Sequence of chain 1.I:
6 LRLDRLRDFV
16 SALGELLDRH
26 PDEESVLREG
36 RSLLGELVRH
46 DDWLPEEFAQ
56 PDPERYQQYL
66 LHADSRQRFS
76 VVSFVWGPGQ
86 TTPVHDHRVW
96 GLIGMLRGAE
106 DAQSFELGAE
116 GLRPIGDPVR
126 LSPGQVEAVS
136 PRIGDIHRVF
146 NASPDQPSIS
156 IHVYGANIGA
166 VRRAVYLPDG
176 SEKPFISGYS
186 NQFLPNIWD

The protein below binds the small molecule below.
Small molecule (SMILES): O=C(O)CCO

Binding-site contacts:
Ligand atom O1 contacts residue FE1 of chain 1.OA at 4.1 Å.
Ligand atom C1 contacts residue HIS92 of chain 1.I at 4.0 Å.
Ligand atom O1 contacts residue PHE79 of chain 1.I at 3.9 Å.
Ligand atom O3 contacts residue HIS142 of chain 1.I at 3.1 Å (h-bond).
Ligand atom C3 contacts residue TRP81 of chain 1.I at 4.3 Å (hydrophobic).
Ligand atom O2 contacts residue FE1 of chain 1.OA at 2.1 Å.
Ligand atom C3 contacts residue HIS157 of chain 1.I at 3.5 Å.
Ligand atom O2 contacts residue HIS90 of chain 1.I at 3.1 Å (h-bond).
Ligand atom O2 contacts residue ARG168 of chain 1.I at 3.6 Å (salt-bridge).
Ligand atom O3 contacts residue HIS90 of chain 1.I at 2.8 Å (h-bond).
Ligand atom O2 contacts residue TYR159 of chain 1.I at 2.9 Å (h-bond).
Ligand atom O3 contacts residue VAL144 of chain 1.I at 3.3 Å.
Ligand atom C2 contacts residue HIS90 of chain 1.I at 3.5 Å.
Ligand atom O1 contacts residue ARG168 of chain 1.I at 2.7 Å (salt-bridge).
Ligand atom O2 contacts residue HIS92 of chain 1.I at 3.0 Å (h-bond).
Ligand atom C2 contacts residue FE1 of chain 1.OA at 3.4 Å.
Ligand atom C1 contacts residue PHE79 of chain 1.I at 4.0 Å (hydrophobic).
Ligand atom O3 contacts residue HIS157 of chain 1.I at 4.1 Å.
Ligand atom C3 contacts residue HIS142 of chain 1.I at 4.5 Å.
Ligand atom C3 contacts residue THR87 of chain 1.I at 3.9 Å.
Ligand atom O1 contacts residue HIS90 of chain 1.I at 4.0 Å.
Ligand atom C1 contacts residue HIS90 of chain 1.I at 3.2 Å.
Ligand atom C2 contacts residue TYR159 of chain 1.I at 4.2 Å (hydrophobic).
Ligand atom C3 contacts residue FE1 of chain 1.OA at 3.0 Å.
Ligand atom O1 contacts residue TYR159 of chain 1.I at 4.1 Å.
Ligand atom C3 contacts residue HIS90 of chain 1.I at 3.7 Å.
Ligand atom C3 contacts residue VAL144 of chain 1.I at 4.3 Å (hydrophobic).
Ligand atom C2 contacts residue PHE79 of chain 1.I at 3.8 Å (hydrophobic).
Ligand atom O3 contacts residue FE1 of chain 1.OA at 2.1 Å.
Ligand atom C3 contacts residue TYR159 of chain 1.I at 4.1 Å (hydrophobic).
Ligand atom O2 contacts residue HIS142 of chain 1.I at 4.2 Å.
Ligand atom O3 contacts residue HIS92 of chain 1.I at 4.3 Å.
Ligand atom C1 contacts residue FE1 of chain 1.OA at 3.0 Å.
Ligand atom C1 contacts residue ARG168 of chain 1.I at 3.6 Å.
Ligand atom C2 contacts residue THR87 of chain 1.I at 4.0 Å.
Ligand atom C1 contacts residue TYR159 of chain 1.I at 3.5 Å (hydrophobic).
Ligand atom O3 contacts residue THR87 of chain 1.I at 4.0 Å.
Ligand atom C3 contacts residue PHE79 of chain 1.I at 4.4 Å (hydrophobic).